Binding-site contacts:
Ligand atom O2 contacts residue ARG8 of chain 1.C at 3.8 Å.
Ligand atom C1 contacts residue ARG82 of chain 1.C at 4.1 Å.
Ligand atom O2 contacts residue ARG82 of chain 1.C at 3.4 Å (salt-bridge).
Ligand atom C6 contacts residue TYR118 of chain 1.C at 3.9 Å (hydrophobic).
Ligand atom C5 contacts residue GLU43 of chain 1.C at 3.9 Å.
Ligand atom O4 contacts residue TYR118 of chain 1.C at 4.2 Å.
Ligand atom O5 contacts residue ARG82 of chain 1.C at 3.5 Å (salt-bridge).
Ligand atom O3 contacts residue ARG33 of chain 1.C at 4.4 Å.
Ligand atom C2 contacts residue ARG8 of chain 1.C at 4.1 Å.
Ligand atom C3 contacts residue ARG8 of chain 1.C at 3.9 Å.
Ligand atom O6 contacts residue ARG109 of chain 1.C at 2.5 Å (salt-bridge).
Ligand atom C1 contacts residue TYR41 of chain 1.C at 3.9 Å (hydrophobic).
Ligand atom C6 contacts residue TYR41 of chain 1.C at 4.3 Å (hydrophobic).
Ligand atom C4 contacts residue GLU43 of chain 1.C at 4.4 Å.
Ligand atom C6 contacts residue GLU43 of chain 1.C at 3.0 Å.
Ligand atom O3 contacts residue ASP121 of chain 1.C at 4.2 Å.
Ligand atom O5 contacts residue GLU43 of chain 1.C at 3.7 Å.
Ligand atom C3 contacts residue TYR118 of chain 1.C at 4.5 Å (hydrophobic).
Ligand atom C4 contacts residue TYR41 of chain 1.C at 3.5 Å (hydrophobic).
Ligand atom O4 contacts residue ASP116 of chain 1.C at 3.6 Å.
Ligand atom O6 contacts residue TYR41 of chain 1.C at 4.2 Å.
Ligand atom O3 contacts residue LYS244 of chain 1.C at 4.3 Å.
Ligand atom O3 contacts residue TYR41 of chain 1.C at 3.9 Å.
Ligand atom O3 contacts residue ASP116 of chain 1.C at 3.0 Å (salt-bridge).
Ligand atom O6 contacts residue GLU43 of chain 1.C at 2.8 Å (salt-bridge).
Ligand atom O6 contacts residue PHE106 of chain 1.C at 3.5 Å.
Ligand atom O3 contacts residue ARG8 of chain 1.C at 2.7 Å (salt-bridge).
Ligand atom C4 contacts residue ASP116 of chain 1.C at 4.3 Å.
Ligand atom C5 contacts residue TYR41 of chain 1.C at 4.1 Å (hydrophobic).
Ligand atom C6 contacts residue ARG109 of chain 1.C at 3.1 Å.
Ligand atom C5 contacts residue TYR118 of chain 1.C at 4.3 Å (hydrophobic).
Ligand atom O6 contacts residue ARG82 of chain 1.C at 3.7 Å.
Ligand atom O4 contacts residue LYS244 of chain 1.C at 3.7 Å.
Ligand atom O2 contacts residue TYR41 of chain 1.C at 4.4 Å.
Ligand atom C3 contacts residue TYR41 of chain 1.C at 4.0 Å (hydrophobic).
Ligand atom C5 contacts residue ARG109 of chain 1.C at 4.2 Å.
Ligand atom C2 contacts residue TYR41 of chain 1.C at 3.5 Å (hydrophobic).
Ligand atom C3 contacts residue ASP116 of chain 1.C at 3.5 Å.
Ligand atom O5 contacts residue TYR41 of chain 1.C at 3.4 Å (h-bond).

The protein below binds the small molecule below.
Small molecule (SMILES): OC[C@H]1O[C@H](O[C@H]2O[C@H](CO)[C@@H](O)[C@H](O)[C@H]2O)[C@H](O)[C@@H](O)[C@@H]1O

Sequence of chain 1.C:
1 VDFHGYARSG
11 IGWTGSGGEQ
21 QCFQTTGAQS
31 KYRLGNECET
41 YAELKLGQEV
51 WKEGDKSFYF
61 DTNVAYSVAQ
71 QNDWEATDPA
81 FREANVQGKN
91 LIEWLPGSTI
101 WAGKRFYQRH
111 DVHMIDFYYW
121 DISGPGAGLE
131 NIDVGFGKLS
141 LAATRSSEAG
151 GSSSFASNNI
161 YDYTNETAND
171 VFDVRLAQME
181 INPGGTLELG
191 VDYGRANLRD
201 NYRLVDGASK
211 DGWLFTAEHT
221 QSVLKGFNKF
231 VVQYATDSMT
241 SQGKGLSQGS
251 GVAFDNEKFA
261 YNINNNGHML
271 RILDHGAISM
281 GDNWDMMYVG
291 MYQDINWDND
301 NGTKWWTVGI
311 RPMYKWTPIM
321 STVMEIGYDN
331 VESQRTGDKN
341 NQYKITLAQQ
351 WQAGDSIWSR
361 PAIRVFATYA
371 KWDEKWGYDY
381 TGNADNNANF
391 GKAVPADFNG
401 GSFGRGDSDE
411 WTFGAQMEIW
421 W